Binding-site contacts:
Ligand atom O31 contacts residue ARG340 of chain 1.A at 3.2 Å (salt-bridge).
Ligand atom F23 contacts residue THR141 of chain 1.A at 3.6 Å.
Ligand atom C27 contacts residue ILE288 of chain 1.A at 3.8 Å (hydrophobic).
Ligand atom C15 contacts residue MET290 of chain 1.A at 3.5 Å (hydrophobic).
Ligand atom C20 contacts residue GLU237 of chain 1.A at 3.5 Å.
Ligand atom O18 contacts residue MET339 of chain 1.A at 3.0 Å.
Ligand atom O16 contacts residue ASN289 of chain 1.A at 3.5 Å (h-bond).
Ligand atom C27 contacts residue ASN289 of chain 1.A at 3.5 Å.
Ligand atom C20 contacts residue ASN289 of chain 1.A at 3.7 Å.
Ligand atom N19 contacts residue GLU237 of chain 1.A at 3.3 Å.
Ligand atom N28 contacts residue VAL294 of chain 1.A at 3.5 Å.
Ligand atom N28 contacts residue MET290 of chain 1.A at 3.2 Å (h-bond).
Ligand atom O32 contacts residue ARG340 of chain 1.A at 3.2 Å (salt-bridge).
Ligand atom F23 contacts residue SER140 of chain 1.A at 3.3 Å.
Ligand atom C33 contacts residue TRP291 of chain 1.A at 3.6 Å (hydrophobic).
Ligand atom O31 contacts residue ASP338 of chain 1.A at 2.9 Å (salt-bridge).
Ligand atom C34 contacts residue ARG340 of chain 1.A at 3.8 Å.
Ligand atom N03 contacts residue GLU293 of chain 1.A at 3.2 Å (salt-bridge).
Ligand atom C22 contacts residue SER242 of chain 1.A at 3.2 Å.
Ligand atom O18 contacts residue GLY337 of chain 1.A at 3.1 Å (h-bond).
Ligand atom C02 contacts residue GLU293 of chain 1.A at 3.7 Å.
Ligand atom N14 contacts residue GLY337 of chain 1.A at 3.2 Å (h-bond).
Ligand atom C21 contacts residue SER242 of chain 1.A at 3.4 Å.
Ligand atom C02 contacts residue MET290 of chain 1.A at 3.4 Å (hydrophobic).
Ligand atom CL25 contacts residue PHE243 of chain 1.A at 3.2 Å.
Ligand atom O32 contacts residue HIS62 of chain 1.A at 2.9 Å (h-bond).
Ligand atom N28 contacts residue GLY295 of chain 1.A at 3.4 Å (h-bond).
Ligand atom C27 contacts residue TRP291 of chain 1.A at 3.7 Å (hydrophobic).
Ligand atom F23 contacts residue SER242 of chain 1.A at 2.7 Å.
Ligand atom C17 contacts residue TRP291 of chain 1.A at 3.5 Å (hydrophobic).
Ligand atom C31 contacts residue GLY337 of chain 1.A at 3.8 Å.
Ligand atom C21 contacts residue THR141 of chain 1.A at 3.8 Å.
Ligand atom O32 contacts residue GLN292 of chain 1.A at 3.5 Å (h-bond).
Ligand atom N03 contacts residue MET290 of chain 1.A at 3.2 Å (h-bond).
Ligand atom CL25 contacts residue ASN244 of chain 1.A at 3.5 Å.
Ligand atom N28 contacts residue GLU293 of chain 1.A at 3.3 Å (salt-bridge).
Ligand atom O16 contacts residue MET290 of chain 1.A at 3.0 Å (h-bond).
Ligand atom N19 contacts residue ASN289 of chain 1.A at 3.0 Å (h-bond).
Ligand atom C21 contacts residue MET339 of chain 1.A at 3.5 Å (hydrophobic).
Ligand atom O18 contacts residue TRP291 of chain 1.A at 3.4 Å.

This small molecule binds to this protein.
Small molecule (SMILES): [H]/N=C(/N)NC[C@H]1[C@H](CC[C@H](O)CO)c2cc(CNC)ccc2[C@@H]1NC(=O)C(=O)Nc1ccc(Cl)c(F)c1

Sequence of chain 1.A:
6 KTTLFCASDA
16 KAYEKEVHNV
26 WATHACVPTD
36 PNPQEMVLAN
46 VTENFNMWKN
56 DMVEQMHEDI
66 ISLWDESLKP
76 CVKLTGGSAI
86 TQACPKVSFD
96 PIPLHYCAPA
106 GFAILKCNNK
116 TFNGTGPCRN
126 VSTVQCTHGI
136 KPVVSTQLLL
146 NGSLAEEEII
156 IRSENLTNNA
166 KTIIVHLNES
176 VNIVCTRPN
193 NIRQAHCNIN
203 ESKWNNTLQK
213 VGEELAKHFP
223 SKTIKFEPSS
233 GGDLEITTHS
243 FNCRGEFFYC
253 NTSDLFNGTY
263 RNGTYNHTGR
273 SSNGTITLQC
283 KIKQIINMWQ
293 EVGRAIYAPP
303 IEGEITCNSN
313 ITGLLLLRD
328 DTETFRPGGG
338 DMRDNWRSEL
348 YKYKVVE